Sequence of chain 1.F:
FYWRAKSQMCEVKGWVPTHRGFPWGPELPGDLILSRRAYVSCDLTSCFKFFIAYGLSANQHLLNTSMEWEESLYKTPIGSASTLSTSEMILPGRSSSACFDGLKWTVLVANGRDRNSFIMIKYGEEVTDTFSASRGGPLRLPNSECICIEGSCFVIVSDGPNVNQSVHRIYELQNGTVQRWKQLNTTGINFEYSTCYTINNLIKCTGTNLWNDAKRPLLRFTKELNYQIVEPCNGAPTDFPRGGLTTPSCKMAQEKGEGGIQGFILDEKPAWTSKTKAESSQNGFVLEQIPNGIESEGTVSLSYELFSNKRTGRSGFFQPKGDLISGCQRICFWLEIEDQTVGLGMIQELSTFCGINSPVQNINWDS

Sequence of chain 3.F:
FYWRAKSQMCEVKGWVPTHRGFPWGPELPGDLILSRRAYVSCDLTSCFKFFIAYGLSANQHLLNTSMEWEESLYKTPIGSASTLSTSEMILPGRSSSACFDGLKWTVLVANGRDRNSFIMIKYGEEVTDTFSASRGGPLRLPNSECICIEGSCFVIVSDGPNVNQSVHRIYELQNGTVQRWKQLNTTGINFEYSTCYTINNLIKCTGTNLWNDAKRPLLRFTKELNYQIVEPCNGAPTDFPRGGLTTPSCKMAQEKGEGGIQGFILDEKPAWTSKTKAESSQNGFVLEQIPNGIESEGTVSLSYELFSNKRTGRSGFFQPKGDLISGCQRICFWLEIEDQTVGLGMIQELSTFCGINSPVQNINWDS

Binding-site contacts:
Ligand atom O5 contacts residue ASN181 of chain 3.F at 2.4 Å (h-bond).
Ligand atom C7 contacts residue GLN180 of chain 3.F at 4.2 Å.
Ligand atom C1 contacts residue ASN181 of chain 3.F at 1.4 Å.
Ligand atom O5 contacts residue ILE331 of chain 1.F at 4.2 Å.
Ligand atom C8 contacts residue GLN180 of chain 3.F at 3.0 Å.
Ligand atom N2 contacts residue GLN180 of chain 3.F at 4.5 Å.
Ligand atom C8 contacts residue GLN185 of chain 3.F at 4.1 Å.
Ligand atom C7 contacts residue ASN181 of chain 3.F at 3.5 Å.
Ligand atom C2 contacts residue ASN181 of chain 3.F at 2.4 Å.
Ligand atom O5 contacts residue TYR8 of chain 3.F at 3.8 Å.
Ligand atom C4 contacts residue TYR8 of chain 3.F at 4.5 Å (hydrophobic).
Ligand atom C3 contacts residue ASN181 of chain 3.F at 3.8 Å.
Ligand atom C4 contacts residue ASN181 of chain 3.F at 4.2 Å.
Ligand atom C5 contacts residue ASN181 of chain 3.F at 3.6 Å.
Ligand atom C6 contacts residue TYR8 of chain 3.F at 3.7 Å (hydrophobic).
Ligand atom O7 contacts residue ASN181 of chain 3.F at 3.8 Å.
Ligand atom N2 contacts residue ASN181 of chain 3.F at 2.8 Å (h-bond).
Ligand atom C1 contacts residue TYR8 of chain 3.F at 4.0 Å (hydrophobic).
Ligand atom C5 contacts residue TYR8 of chain 3.F at 3.3 Å (hydrophobic).

A small-molecule ligand and the protein it binds are described below.
Small molecule (SMILES): CC(=O)N[C@@H]1[C@@H](O)[C@H](O)[C@@H](CO)O[C@H]1O